Binding-site contacts:
Ligand atom C1A contacts residue ASN35 of chain 3.B at 3.6 Å.
Ligand atom CMA contacts residue GLN145 of chain 3.A at 3.5 Å.
Ligand atom NC contacts residue THR149 of chain 3.B at 2.7 Å (h-bond).
Ligand atom CHB contacts residue GLN145 of chain 3.A at 3.5 Å.
Ligand atom CMD contacts residue GLY151 of chain 3.B at 3.3 Å.
Ligand atom C2C contacts residue CYS153 of chain 3.B at 3.5 Å (hydrophobic).
Ligand atom O1A contacts residue GLN145 of chain 3.A at 2.8 Å (h-bond).
Ligand atom C2B contacts residue LEU38 of chain 3.B at 3.6 Å (hydrophobic).
Ligand atom CMC contacts residue ASP144 of chain 3.B at 3.5 Å.
Ligand atom CHB contacts residue ASP39 of chain 3.B at 3.3 Å.
Ligand atom O1A contacts residue THR149 of chain 3.B at 3.3 Å (h-bond).
Ligand atom C4A contacts residue ASP39 of chain 3.B at 3.6 Å.
Ligand atom CGA contacts residue THR149 of chain 3.B at 3.4 Å.
Ligand atom OC contacts residue GLY151 of chain 3.B at 3.0 Å (h-bond).
Ligand atom C3A contacts residue GLN145 of chain 3.A at 3.4 Å.
Ligand atom CBC contacts residue VAL40 of chain 3.B at 3.6 Å (hydrophobic).
Ligand atom CMC contacts residue ASN143 of chain 3.B at 3.3 Å.
Ligand atom ND contacts residue ASP39 of chain 3.B at 2.7 Å (salt-bridge).
Ligand atom C3B contacts residue ARG33 of chain 3.A at 3.6 Å.
Ligand atom C1D contacts residue ASP39 of chain 3.B at 3.6 Å.
Ligand atom C3C contacts residue CYS153 of chain 3.B at 2.9 Å (hydrophobic).
Ligand atom O2A contacts residue THR149 of chain 3.B at 2.7 Å (h-bond).
Ligand atom C4C contacts residue CYS153 of chain 3.B at 2.9 Å (hydrophobic).
Ligand atom C1C contacts residue ILE148 of chain 3.B at 3.4 Å (hydrophobic).
Ligand atom NA contacts residue ASP39 of chain 3.B at 2.7 Å (salt-bridge).
Ligand atom CBC contacts residue ALA142 of chain 3.B at 3.6 Å (hydrophobic).
Ligand atom C2A contacts residue ASN35 of chain 3.B at 3.6 Å.
Ligand atom CAC contacts residue CYS153 of chain 3.B at 2.1 Å (hydrophobic).
Ligand atom C4B contacts residue LEU38 of chain 3.B at 3.5 Å (hydrophobic).
Ligand atom C1C contacts residue THR149 of chain 3.B at 3.4 Å.
Ligand atom OC contacts residue THR150 of chain 3.B at 3.5 Å.
Ligand atom NB contacts residue ASN35 of chain 3.B at 3.6 Å (h-bond).
Ligand atom NA contacts residue ASN35 of chain 3.B at 3.6 Å.
Ligand atom CHD contacts residue ILE148 of chain 3.B at 3.2 Å (hydrophobic).
Ligand atom CBB contacts residue ASN21 of chain 4.A at 3.5 Å.
Ligand atom OB contacts residue ASN28 of chain 4.A at 3.2 Å.
Ligand atom CBC contacts residue CYS153 of chain 3.B at 3.0 Å (hydrophobic).
Ligand atom C4A contacts residue GLN145 of chain 3.A at 3.5 Å.
Ligand atom C2D contacts residue THR149 of chain 3.B at 3.5 Å.
Ligand atom OC contacts residue THR149 of chain 3.B at 3.5 Å (h-bond).

A small-molecule ligand and the protein it binds are described below.
Small molecule (SMILES): C=CC1=C(C)/C(=C/c2[nH]c(/C=C3\N=C(/C=C4\NC(=O)C(C)=C4C=C)C(C)=C3CCC(=O)O)c(CCC(=O)O)c2C)NC1=O

Sequence of chain 3.B:
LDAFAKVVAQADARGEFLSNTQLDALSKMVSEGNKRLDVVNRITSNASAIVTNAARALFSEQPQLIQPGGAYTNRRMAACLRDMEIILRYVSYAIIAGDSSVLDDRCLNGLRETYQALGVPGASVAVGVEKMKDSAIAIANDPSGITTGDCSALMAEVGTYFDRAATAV

Sequence of chain 4.A:
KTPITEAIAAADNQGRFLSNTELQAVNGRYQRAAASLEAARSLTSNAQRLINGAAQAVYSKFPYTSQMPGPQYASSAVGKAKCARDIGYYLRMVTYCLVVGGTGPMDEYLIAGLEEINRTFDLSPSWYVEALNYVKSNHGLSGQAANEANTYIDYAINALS

Sequence of chain 3.A:
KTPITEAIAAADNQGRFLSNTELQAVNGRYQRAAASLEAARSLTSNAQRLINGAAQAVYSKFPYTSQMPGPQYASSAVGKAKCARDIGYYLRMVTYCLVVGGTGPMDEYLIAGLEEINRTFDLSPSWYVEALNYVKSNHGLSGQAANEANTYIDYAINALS